Binding-site contacts:
Ligand atom C1 contacts residue PHE101 of chain 1.D at 3.4 Å (hydrophobic).
Ligand atom O1 contacts residue TYR59 of chain 1.D at 3.9 Å.
Ligand atom C5 contacts residue ASN102 of chain 1.D at 3.6 Å.
Ligand atom C7 contacts residue VAL49 of chain 1.D at 3.9 Å (hydrophobic).
Ligand atom C4 contacts residue LEU54 of chain 1.D at 4.1 Å (hydrophobic).
Ligand atom C21 contacts residue ILE108 of chain 1.D at 3.9 Å (hydrophobic).
Ligand atom C9 contacts residue PRO44 of chain 1.D at 3.4 Å (hydrophobic).
Ligand atom C10 contacts residue PRO44 of chain 1.D at 3.4 Å (hydrophobic).
Ligand atom N4 contacts residue VAL43 of chain 1.D at 4.0 Å.
Ligand atom C5 contacts residue LEU54 of chain 1.D at 3.8 Å (hydrophobic).
Ligand atom O1 contacts residue VAL49 of chain 1.D at 3.8 Å.
Ligand atom C17 contacts residue VAL43 of chain 1.D at 4.0 Å (hydrophobic).
Ligand atom C3 contacts residue LEU54 of chain 1.D at 3.9 Å (hydrophobic).
Ligand atom C2 contacts residue PHE101 of chain 1.D at 4.1 Å (hydrophobic).
Ligand atom N1 contacts residue VAL49 of chain 1.D at 3.7 Å.
Ligand atom C11 contacts residue PRO44 of chain 1.D at 3.7 Å (hydrophobic).
Ligand atom C20 contacts residue VAL49 of chain 1.D at 3.5 Å (hydrophobic).
Ligand atom C9 contacts residue LEU54 of chain 1.D at 3.9 Å (hydrophobic).
Ligand atom C4 contacts residue ASN102 of chain 1.D at 3.5 Å.
Ligand atom C22 contacts residue CYS98 of chain 1.D at 3.5 Å (hydrophobic).
Ligand atom C8 contacts residue LEU54 of chain 1.D at 3.9 Å (hydrophobic).
Ligand atom C12 contacts residue PRO44 of chain 1.D at 4.0 Å (hydrophobic).
Ligand atom C6 contacts residue LEU54 of chain 1.D at 3.8 Å (hydrophobic).
Ligand atom O1 contacts residue ASN102 of chain 1.D at 3.1 Å (h-bond).
Ligand atom C10 contacts residue LEU54 of chain 1.D at 4.1 Å (hydrophobic).
Ligand atom C2 contacts residue LEU54 of chain 1.D at 4.0 Å (hydrophobic).
Ligand atom N2 contacts residue PRO44 of chain 1.D at 4.1 Å.
Ligand atom C7 contacts residue ASN102 of chain 1.D at 3.7 Å.
Ligand atom C1 contacts residue VAL56 of chain 1.D at 3.9 Å (hydrophobic).
Ligand atom C6 contacts residue PHE101 of chain 1.D at 3.9 Å (hydrophobic).
Ligand atom C21 contacts residue PRO44 of chain 1.D at 3.6 Å (hydrophobic).
Ligand atom C21 contacts residue PHE45 of chain 1.D at 3.5 Å (hydrophobic).
Ligand atom C1 contacts residue ASN102 of chain 1.D at 4.1 Å.
Ligand atom C2 contacts residue ASN102 of chain 1.D at 3.9 Å.
Ligand atom C1 contacts residue LEU54 of chain 1.D at 3.9 Å (hydrophobic).
Ligand atom C22 contacts residue ILE108 of chain 1.D at 3.8 Å (hydrophobic).
Ligand atom C22 contacts residue PHE45 of chain 1.D at 3.6 Å (hydrophobic).
Ligand atom S1 contacts residue ILE108 of chain 1.D at 3.7 Å.
Ligand atom C6 contacts residue ASN102 of chain 1.D at 3.9 Å.
Ligand atom C3 contacts residue ASN102 of chain 1.D at 3.6 Å.

This small molecule binds to this protein.
Small molecule (SMILES): O=C1c2ccccc2Sc2cc(-c3noc(-c4cnccn4)n3)ccc2N1C1CC1

Sequence of chain 1.D:
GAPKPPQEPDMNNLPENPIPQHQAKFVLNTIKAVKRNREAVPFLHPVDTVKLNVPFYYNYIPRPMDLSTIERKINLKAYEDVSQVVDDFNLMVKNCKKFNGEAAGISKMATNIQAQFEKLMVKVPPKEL